Binding-site contacts:
Ligand atom CB contacts residue GLU89 of chain 2.C at 3.9 Å.
Ligand atom C contacts residue GLY88 of chain 2.C at 3.7 Å.
Ligand atom N contacts residue GLU89 of chain 2.C at 3.0 Å (salt-bridge).
Ligand atom O contacts residue PRO117 of chain 2.C at 3.4 Å.
Ligand atom CH contacts residue TYR68 of chain 2.C at 3.5 Å (hydrophobic).
Ligand atom N contacts residue HIS116 of chain 2.C at 3.7 Å.
Ligand atom O contacts residue GLY88 of chain 2.C at 3.2 Å.
Ligand atom CH3 contacts residue TRP87 of chain 2.C at 3.7 Å (hydrophobic).
Ligand atom CE contacts residue THR67 of chain 2.C at 3.8 Å.
Ligand atom CB contacts residue TRP87 of chain 2.C at 3.8 Å (hydrophobic).
Ligand atom CG contacts residue TRP87 of chain 2.C at 3.6 Å (hydrophobic).
Ligand atom NZ contacts residue TRP87 of chain 2.C at 3.6 Å (h-bond).
Ligand atom CG contacts residue GLU89 of chain 2.C at 3.6 Å.
Ligand atom CH3 contacts residue TYR68 of chain 2.C at 3.3 Å (hydrophobic).
Ligand atom CE contacts residue PHE90 of chain 2.C at 3.8 Å (hydrophobic).
Ligand atom CA contacts residue GLU89 of chain 2.C at 3.3 Å.
Ligand atom CD contacts residue HIS65 of chain 2.C at 3.7 Å.
Ligand atom CD contacts residue TRP87 of chain 2.C at 3.8 Å (hydrophobic).
Ligand atom N contacts residue TRP87 of chain 2.C at 3.8 Å.
Ligand atom C contacts residue GLU89 of chain 2.C at 3.6 Å.
Ligand atom CB contacts residue HIS65 of chain 2.C at 3.6 Å.
Ligand atom NZ contacts residue THR67 of chain 2.C at 3.0 Å (h-bond).
Ligand atom OH contacts residue TYR68 of chain 2.C at 3.6 Å (h-bond).
Ligand atom CH contacts residue TRP87 of chain 2.C at 3.3 Å (hydrophobic).
Ligand atom CE contacts residue GLY88 of chain 2.C at 3.8 Å.
Ligand atom CH3 contacts residue HIS37 of chain 2.C at 3.5 Å.
Ligand atom O contacts residue HIS116 of chain 2.C at 3.5 Å.
Ligand atom OH contacts residue GLY86 of chain 2.C at 3.2 Å.
Ligand atom OH contacts residue TRP87 of chain 2.C at 2.4 Å (h-bond).
Ligand atom CE contacts residue TRP87 of chain 2.C at 3.7 Å (hydrophobic).
Ligand atom C contacts residue GLU89 of chain 2.C at 3.8 Å.
Ligand atom CD contacts residue TRP87 of chain 2.C at 3.3 Å (hydrophobic).
Ligand atom OH contacts residue GLY88 of chain 2.C at 3.0 Å (h-bond).
Ligand atom CB contacts residue HIS116 of chain 2.C at 3.7 Å.
Ligand atom CA contacts residue TRP87 of chain 2.C at 3.5 Å (hydrophobic).
Ligand atom O contacts residue GLU89 of chain 2.C at 2.7 Å (salt-bridge).
Ligand atom CB contacts residue GLU89 of chain 2.C at 3.8 Å.
Ligand atom CD contacts residue THR67 of chain 2.C at 3.5 Å.
Ligand atom CB contacts residue LEU115 of chain 2.C at 3.8 Å (hydrophobic).
Ligand atom CG contacts residue HIS39 of chain 2.C at 3.8 Å.

Sequence of chain 2.C:
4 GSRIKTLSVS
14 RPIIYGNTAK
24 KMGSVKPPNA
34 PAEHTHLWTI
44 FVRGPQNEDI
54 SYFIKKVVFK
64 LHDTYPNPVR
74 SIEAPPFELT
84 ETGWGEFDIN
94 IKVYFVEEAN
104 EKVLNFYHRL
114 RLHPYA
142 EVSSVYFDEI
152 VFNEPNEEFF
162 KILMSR

A protein and the small-molecule ligand that binds it are described below.
Small molecule (SMILES): CC(=O)NCCCC[C@H](N)C(=O)N[C@@H](CO)C(=O)N[C@@H](C)C(=O)N1CCC[C@H]1C(=O)N[C@@H](C)C=O